Sequence of chain 1.A:
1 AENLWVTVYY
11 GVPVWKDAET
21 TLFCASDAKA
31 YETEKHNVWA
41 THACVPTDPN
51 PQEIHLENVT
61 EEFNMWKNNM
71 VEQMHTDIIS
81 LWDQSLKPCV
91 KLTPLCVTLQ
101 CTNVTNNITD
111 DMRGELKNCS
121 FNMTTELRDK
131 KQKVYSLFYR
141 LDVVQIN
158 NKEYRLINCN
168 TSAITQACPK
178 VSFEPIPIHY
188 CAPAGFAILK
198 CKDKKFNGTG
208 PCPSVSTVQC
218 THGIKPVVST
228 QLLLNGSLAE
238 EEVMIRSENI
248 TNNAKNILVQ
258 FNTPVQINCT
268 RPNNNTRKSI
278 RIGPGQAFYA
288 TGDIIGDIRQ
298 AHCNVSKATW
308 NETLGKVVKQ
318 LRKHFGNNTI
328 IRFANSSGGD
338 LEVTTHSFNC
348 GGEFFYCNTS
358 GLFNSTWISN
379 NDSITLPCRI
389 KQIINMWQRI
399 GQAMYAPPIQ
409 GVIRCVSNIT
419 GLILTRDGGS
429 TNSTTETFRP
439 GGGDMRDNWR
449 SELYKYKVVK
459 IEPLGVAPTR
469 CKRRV

This protein binds this small molecule.
Small molecule (SMILES): CC(=O)N[C@H]1[C@H](O[C@H]2[C@H](O)[C@@H](NC(C)=O)CO[C@@H]2CO)O[C@H](CO)[C@@H](O)[C@@H]1O

Binding-site contacts:
Ligand atom C7 contacts residue NAG1 of chain 1.X at 4.1 Å.
Ligand atom C8 contacts residue NAG2 of chain 1.Y at 3.6 Å.
Ligand atom C8 contacts residue NAG1 of chain 1.X at 3.3 Å.
Ligand atom O5 contacts residue ASN361 of chain 1.A at 2.4 Å (h-bond).
Ligand atom O7 contacts residue NAG2 of chain 1.Y at 3.0 Å (h-bond).
Ligand atom C2 contacts residue ASN361 of chain 1.A at 2.4 Å.
Ligand atom C3 contacts residue NAG2 of chain 1.Y at 3.6 Å.
Ligand atom N2 contacts residue NAG2 of chain 1.Y at 3.3 Å.
Ligand atom O3 contacts residue ASN361 of chain 1.A at 3.8 Å.
Ligand atom C1 contacts residue ASN361 of chain 1.A at 1.4 Å.
Ligand atom C7 contacts residue ASN361 of chain 1.A at 3.5 Å.
Ligand atom C4 contacts residue ASN361 of chain 1.A at 4.2 Å.
Ligand atom N2 contacts residue ASN361 of chain 1.A at 3.2 Å (h-bond).
Ligand atom C3 contacts residue ASN361 of chain 1.A at 3.6 Å.
Ligand atom O3 contacts residue NAG2 of chain 1.Y at 4.2 Å.
Ligand atom O7 contacts residue NAG1 of chain 1.X at 4.0 Å.
Ligand atom O7 contacts residue SER357 of chain 1.A at 3.9 Å.
Ligand atom C5 contacts residue ASN361 of chain 1.A at 3.6 Å.
Ligand atom C2 contacts residue NAG2 of chain 1.Y at 3.6 Å.
Ligand atom O7 contacts residue ASN361 of chain 1.A at 3.0 Å (h-bond).
Ligand atom C7 contacts residue NAG2 of chain 1.Y at 3.2 Å.